Binding-site contacts:
Ligand atom C7 contacts residue ASN202 of chain 1.A at 3.8 Å.
Ligand atom O5 contacts residue ASN202 of chain 1.A at 2.4 Å (h-bond).
Ligand atom C5 contacts residue ASN202 of chain 1.A at 3.7 Å.
Ligand atom C4 contacts residue ASN202 of chain 1.A at 4.2 Å.
Ligand atom N2 contacts residue ASN202 of chain 1.A at 2.9 Å (h-bond).
Ligand atom O7 contacts residue ASN202 of chain 1.A at 4.3 Å.
Ligand atom C1 contacts residue ASN202 of chain 1.A at 1.4 Å.
Ligand atom C3 contacts residue ASN202 of chain 1.A at 3.8 Å.
Ligand atom C2 contacts residue ASN202 of chain 1.A at 2.5 Å.

Sequence of chain 1.A:
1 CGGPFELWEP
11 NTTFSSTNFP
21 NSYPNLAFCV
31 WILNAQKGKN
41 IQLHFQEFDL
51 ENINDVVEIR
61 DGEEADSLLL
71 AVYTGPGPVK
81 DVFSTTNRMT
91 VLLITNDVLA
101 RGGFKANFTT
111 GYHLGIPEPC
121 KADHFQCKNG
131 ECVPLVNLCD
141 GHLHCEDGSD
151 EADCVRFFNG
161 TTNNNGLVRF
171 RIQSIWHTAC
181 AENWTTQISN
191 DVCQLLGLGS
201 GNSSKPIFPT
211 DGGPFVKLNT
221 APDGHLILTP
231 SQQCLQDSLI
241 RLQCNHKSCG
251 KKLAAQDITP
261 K

The small molecule below binds the protein below.
Small molecule (SMILES): CC(=O)N[C@@H]1[C@@H](O)[C@H](O)[C@@H](CO)O[C@H]1O